A small-molecule ligand and the protein it binds are described below.
Small molecule (SMILES): C/C=C/C[C@@H](C)[C@@H](O)[C@H]1C(=O)N[C@@H](C(C)C)C(=O)N(C)[C@H](SC)C(=O)N(C)[C@@H](CC(C)C)C(=O)N[C@@H](C(C)C)C(=O)N(C)[C@@H](CC(C)C)C(=O)N[C@@H](C)C(=O)N[C@H](C)C(=O)N(C)[C@@H](CC(C)C)C(=O)N(C)[C@@H](CC(C)C)C(=O)N(C)[C@@H](C(C)C)C(=O)N1C

Binding-site contacts:
Ligand atom CG2 contacts residue ALA101 of chain 1.A at 3.8 Å (hydrophobic).
Ligand atom CB contacts residue PHE60 of chain 1.A at 3.8 Å (hydrophobic).
Ligand atom CG1 contacts residue GLN111 of chain 1.A at 3.4 Å.
Ligand atom CA contacts residue PHE60 of chain 1.A at 3.8 Å (hydrophobic).
Ligand atom C contacts residue ASN102 of chain 1.A at 3.5 Å.
Ligand atom CN contacts residue HIS126 of chain 1.A at 3.4 Å.
Ligand atom CG2 contacts residue PHE113 of chain 1.A at 3.9 Å (hydrophobic).
Ligand atom CG2 contacts residue PHE60 of chain 1.A at 3.6 Å (hydrophobic).
Ligand atom CG1 contacts residue ARG55 of chain 1.A at 3.5 Å.
Ligand atom N contacts residue ASN102 of chain 1.A at 3.0 Å (h-bond).
Ligand atom O contacts residue TRP121 of chain 1.A at 3.0 Å (h-bond).
Ligand atom CN contacts residue ARG55 of chain 1.A at 3.6 Å.
Ligand atom O contacts residue ALA101 of chain 1.A at 3.6 Å.
Ligand atom CN contacts residue LEU122 of chain 1.A at 3.8 Å (hydrophobic).
Ligand atom CD1 contacts residue ASN102 of chain 1.A at 3.3 Å.
Ligand atom CD2 contacts residue PHE60 of chain 1.A at 3.8 Å (hydrophobic).
Ligand atom CG1 contacts residue GLY72 of chain 1.A at 3.8 Å.
Ligand atom CB contacts residue TRP121 of chain 1.A at 3.8 Å (hydrophobic).
Ligand atom CG2 contacts residue ASN102 of chain 1.A at 3.9 Å.
Ligand atom CG1 contacts residue ALA101 of chain 1.A at 3.7 Å (hydrophobic).
Ligand atom O contacts residue ALA103 of chain 1.A at 3.5 Å.
Ligand atom O contacts residue HIS126 of chain 1.A at 3.4 Å.
Ligand atom CG1 contacts residue GLN63 of chain 1.A at 3.5 Å.
Ligand atom CN contacts residue ARG55 of chain 1.A at 3.4 Å.
Ligand atom CD1 contacts residue TRP121 of chain 1.A at 3.6 Å (hydrophobic).
Ligand atom CG contacts residue THR73 of chain 1.A at 3.5 Å.
Ligand atom O contacts residue PHE60 of chain 1.A at 3.2 Å.
Ligand atom CB contacts residue PHE113 of chain 1.A at 3.8 Å (hydrophobic).
Ligand atom O contacts residue ASN102 of chain 1.A at 3.6 Å (h-bond).
Ligand atom CA contacts residue ASN102 of chain 1.A at 3.2 Å.
Ligand atom CH contacts residue ALA103 of chain 1.A at 3.8 Å (hydrophobic).
Ligand atom CG1 contacts residue PHE113 of chain 1.A at 3.4 Å (hydrophobic).
Ligand atom CB contacts residue ASN102 of chain 1.A at 3.5 Å.
Ligand atom CN contacts residue GLY72 of chain 1.A at 3.3 Å.
Ligand atom CA contacts residue ARG55 of chain 1.A at 3.8 Å.
Ligand atom CG2 contacts residue MET61 of chain 1.A at 3.9 Å (hydrophobic).
Ligand atom O contacts residue ARG55 of chain 1.A at 2.9 Å (salt-bridge).
Ligand atom CG2 contacts residue GLN111 of chain 1.A at 3.8 Å.
Ligand atom C contacts residue PHE60 of chain 1.A at 3.6 Å (hydrophobic).
Ligand atom O contacts residue GLN63 of chain 1.A at 3.4 Å (h-bond).

Sequence of chain 1.A:
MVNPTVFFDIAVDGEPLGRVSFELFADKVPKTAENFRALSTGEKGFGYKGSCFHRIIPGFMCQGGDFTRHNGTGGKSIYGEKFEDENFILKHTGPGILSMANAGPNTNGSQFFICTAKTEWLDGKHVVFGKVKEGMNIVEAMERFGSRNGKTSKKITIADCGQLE